This protein binds this small molecule.
Small molecule (SMILES): [H]/N=C(/N)SCc1ccc(OCCCC)c(Cl)c1

Binding-site contacts:
Ligand atom C11 contacts residue SER44 of chain 1.A at 3.8 Å.
Ligand atom C8 contacts residue GLY239 of chain 1.A at 3.9 Å.
Ligand atom C2 contacts residue GLY239 of chain 1.A at 3.3 Å.
Ligand atom C12 contacts residue ASP237 of chain 1.A at 3.5 Å.
Ligand atom CL1 contacts residue PHE117 of chain 1.A at 3.9 Å.
Ligand atom C5 contacts residue GLN82 of chain 1.A at 3.9 Å.
Ligand atom C7 contacts residue TRP124 of chain 1.A at 3.9 Å (hydrophobic).
Ligand atom C4 contacts residue ILE127 of chain 1.A at 4.0 Å (hydrophobic).
Ligand atom N2 contacts residue THR240 of chain 1.A at 3.6 Å.
Ligand atom C10 contacts residue SER19 of chain 1.A at 3.8 Å.
Ligand atom C11 contacts residue ILE127 of chain 1.A at 4.1 Å (hydrophobic).
Ligand atom C6 contacts residue PHE117 of chain 1.A at 4.1 Å (hydrophobic).
Ligand atom C6 contacts residue GLN82 of chain 1.A at 3.9 Å.
Ligand atom C5 contacts residue TYR80 of chain 1.A at 3.6 Å (hydrophobic).
Ligand atom CL1 contacts residue GLN82 of chain 1.A at 3.6 Å.
Ligand atom C12 contacts residue GLY43 of chain 1.A at 3.8 Å.
Ligand atom C10 contacts residue GLY22 of chain 1.A at 3.9 Å.
Ligand atom N1 contacts residue ASP41 of chain 1.A at 2.7 Å (salt-bridge).
Ligand atom C12 contacts residue ASP41 of chain 1.A at 3.8 Å.
Ligand atom C9 contacts residue GLY239 of chain 1.A at 3.6 Å.
Ligand atom C9 contacts residue GLN21 of chain 1.A at 3.8 Å.
Ligand atom C3 contacts residue ILE127 of chain 1.A at 3.8 Å (hydrophobic).
Ligand atom C4 contacts residue ASP41 of chain 1.A at 3.7 Å.
Ligand atom N1 contacts residue GLY43 of chain 1.A at 3.6 Å.
Ligand atom C7 contacts residue ILE119 of chain 1.A at 4.0 Å (hydrophobic).
Ligand atom C8 contacts residue ILE119 of chain 1.A at 3.7 Å (hydrophobic).
Ligand atom N1 contacts residue ASP237 of chain 1.A at 2.9 Å (salt-bridge).
Ligand atom C10 contacts residue THR241 of chain 1.A at 3.4 Å.
Ligand atom C10 contacts residue GLN21 of chain 1.A at 4.1 Å.
Ligand atom C3 contacts residue GLY239 of chain 1.A at 3.7 Å.
Ligand atom CL1 contacts residue GLY83 of chain 1.A at 3.9 Å.
Ligand atom C10 contacts residue GLY239 of chain 1.A at 3.5 Å.
Ligand atom C9 contacts residue GLY22 of chain 1.A at 4.0 Å.
Ligand atom C11 contacts residue ASP41 of chain 1.A at 3.1 Å.
Ligand atom C2 contacts residue LEU39 of chain 1.A at 3.8 Å (hydrophobic).
Ligand atom C3 contacts residue ASP41 of chain 1.A at 3.4 Å.
Ligand atom C11 contacts residue TYR80 of chain 1.A at 3.6 Å (hydrophobic).
Ligand atom N2 contacts residue ASP237 of chain 1.A at 2.9 Å (salt-bridge).
Ligand atom S1 contacts residue TYR80 of chain 1.A at 3.5 Å.
Ligand atom N1 contacts residue GLY239 of chain 1.A at 3.8 Å.

Sequence of chain 1.A:
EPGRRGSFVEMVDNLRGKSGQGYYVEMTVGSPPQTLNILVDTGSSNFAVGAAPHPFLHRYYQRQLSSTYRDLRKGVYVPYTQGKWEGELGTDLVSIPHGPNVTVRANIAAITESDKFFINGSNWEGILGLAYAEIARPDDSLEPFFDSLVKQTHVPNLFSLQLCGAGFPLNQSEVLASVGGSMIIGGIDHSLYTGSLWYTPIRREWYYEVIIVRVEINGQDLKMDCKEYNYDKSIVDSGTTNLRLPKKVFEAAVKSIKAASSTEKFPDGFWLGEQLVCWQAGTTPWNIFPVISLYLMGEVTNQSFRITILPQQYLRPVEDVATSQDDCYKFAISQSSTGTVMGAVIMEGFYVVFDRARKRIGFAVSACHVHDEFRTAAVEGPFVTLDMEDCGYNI